Sequence of chain 1.L:
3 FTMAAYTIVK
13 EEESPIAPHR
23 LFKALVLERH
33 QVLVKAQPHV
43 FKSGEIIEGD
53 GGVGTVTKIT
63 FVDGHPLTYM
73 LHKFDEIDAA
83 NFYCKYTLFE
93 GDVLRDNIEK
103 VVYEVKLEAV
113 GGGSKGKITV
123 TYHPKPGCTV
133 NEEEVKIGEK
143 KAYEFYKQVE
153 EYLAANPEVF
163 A

A small-molecule ligand and the protein it binds are described below.
Small molecule (SMILES): O=S(=O)(O)c1cccc2cccc(Nc3ccccc3)c12

Binding-site contacts:
Ligand atom O1 contacts residue TYR145 of chain 1.L at 3.8 Å.
Ligand atom C6 contacts residue TYR145 of chain 1.L at 4.3 Å (hydrophobic).
Ligand atom C7 contacts residue GLU146 of chain 1.L at 4.2 Å.
Ligand atom C16 contacts residue TYR145 of chain 1.L at 4.2 Å (hydrophobic).
Ligand atom C5 contacts residue TYR145 of chain 1.L at 4.5 Å (hydrophobic).
Ligand atom C4 contacts residue SO41 of chain 1.MC at 4.1 Å.
Ligand atom C7 contacts residue LYS142 of chain 1.L at 3.8 Å.
Ligand atom O3 contacts residue GLU146 of chain 1.L at 3.9 Å.
Ligand atom C8 contacts residue GLU146 of chain 1.L at 3.7 Å.
Ligand atom C9 contacts residue TYR145 of chain 1.L at 4.1 Å (hydrophobic).
Ligand atom C1 contacts residue SO41 of chain 1.MC at 4.4 Å.
Ligand atom C7 contacts residue TYR145 of chain 1.L at 3.9 Å (hydrophobic).
Ligand atom C15 contacts residue TYR145 of chain 1.L at 3.5 Å (hydrophobic).
Ligand atom C6 contacts residue LYS142 of chain 1.L at 4.1 Å.
Ligand atom C14 contacts residue TYR145 of chain 1.L at 3.8 Å (hydrophobic).
Ligand atom C10 contacts residue TYR145 of chain 1.L at 4.4 Å (hydrophobic).
Ligand atom C7 contacts residue SO41 of chain 1.MC at 4.2 Å.
Ligand atom C8 contacts residue SO41 of chain 1.MC at 4.4 Å.
Ligand atom C9 contacts residue SO41 of chain 1.MC at 4.2 Å.
Ligand atom C8 contacts residue TYR145 of chain 1.L at 3.8 Å (hydrophobic).
Ligand atom C6 contacts residue SO41 of chain 1.MC at 3.8 Å.
Ligand atom C10 contacts residue SO41 of chain 1.MC at 4.0 Å.
Ligand atom C5 contacts residue SO41 of chain 1.MC at 3.9 Å.
Ligand atom C13 contacts residue LYS149 of chain 1.L at 4.4 Å.
Ligand atom O1 contacts residue LYS149 of chain 1.L at 4.3 Å.